Sequence of chain 1.A:
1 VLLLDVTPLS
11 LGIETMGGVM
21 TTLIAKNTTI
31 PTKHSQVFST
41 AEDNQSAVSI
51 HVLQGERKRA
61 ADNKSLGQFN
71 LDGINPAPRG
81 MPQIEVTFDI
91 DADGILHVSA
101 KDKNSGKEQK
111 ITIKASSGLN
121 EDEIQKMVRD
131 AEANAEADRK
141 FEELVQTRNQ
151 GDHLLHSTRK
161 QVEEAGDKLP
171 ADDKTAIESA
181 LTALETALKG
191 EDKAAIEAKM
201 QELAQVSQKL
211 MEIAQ

Binding-site contacts:
Ligand atom O contacts residue PHE38 of chain 1.A at 3.2 Å.
Ligand atom N contacts residue SER49 of chain 1.A at 2.4 Å (h-bond).
Ligand atom OG1 contacts residue GLN45 of chain 1.A at 3.2 Å.
Ligand atom O contacts residue SER39 of chain 1.A at 2.9 Å (h-bond).
Ligand atom NE contacts residue THR15 of chain 1.A at 3.8 Å.
Ligand atom OG1 contacts residue ALA47 of chain 1.A at 3.7 Å.
Ligand atom CA contacts residue SER49 of chain 1.A at 3.8 Å.
Ligand atom N contacts residue SER39 of chain 1.A at 2.7 Å (h-bond).
Ligand atom O contacts residue VAL48 of chain 1.A at 3.5 Å.
Ligand atom CB contacts residue ALA47 of chain 1.A at 3.5 Å (hydrophobic).
Ligand atom CB contacts residue PHE38 of chain 1.A at 3.6 Å (hydrophobic).
Ligand atom C contacts residue SER49 of chain 1.A at 3.3 Å.
Ligand atom N contacts residue GLN45 of chain 1.A at 3.6 Å (h-bond).
Ligand atom OD1 contacts residue HIS153 of chain 2.A at 3.7 Å.
Ligand atom C contacts residue SER49 of chain 1.A at 3.4 Å.
Ligand atom CA contacts residue ALA47 of chain 1.A at 3.8 Å (hydrophobic).
Ligand atom C contacts residue GLN45 of chain 1.A at 3.4 Å.
Ligand atom O contacts residue THR15 of chain 1.A at 3.5 Å.
Ligand atom O contacts residue MET16 of chain 1.A at 2.9 Å (h-bond).
Ligand atom CD2 contacts residue ALA41 of chain 1.A at 3.7 Å (hydrophobic).
Ligand atom CD1 contacts residue ARG79 of chain 1.A at 3.8 Å.
Ligand atom CD1 contacts residue THR40 of chain 1.A at 3.8 Å.
Ligand atom CD2 contacts residue ILE13 of chain 1.A at 3.7 Å (hydrophobic).
Ligand atom N contacts residue GLN146 of chain 2.A at 3.1 Å (h-bond).
Ligand atom O contacts residue ALA41 of chain 1.A at 3.2 Å (h-bond).
Ligand atom N contacts residue GLN150 of chain 2.A at 3.8 Å.
Ligand atom CA contacts residue SER39 of chain 1.A at 3.2 Å.
Ligand atom CG contacts residue THR15 of chain 1.A at 3.8 Å.
Ligand atom CD2 contacts residue GLU14 of chain 1.A at 3.2 Å.
Ligand atom CG2 contacts residue ALA47 of chain 1.A at 2.8 Å (hydrophobic).
Ligand atom C contacts residue SER39 of chain 1.A at 3.4 Å.
Ligand atom CD1 contacts residue PHE38 of chain 1.A at 3.7 Å (hydrophobic).
Ligand atom CB contacts residue ALA41 of chain 1.A at 3.8 Å (hydrophobic).
Ligand atom CA contacts residue SER49 of chain 1.A at 3.4 Å.
Ligand atom O contacts residue SER49 of chain 1.A at 3.0 Å (h-bond).
Ligand atom CD1 contacts residue ILE50 of chain 1.A at 3.7 Å (hydrophobic).
Ligand atom O contacts residue GLN45 of chain 1.A at 3.0 Å (h-bond).
Ligand atom CD2 contacts residue THR40 of chain 1.A at 3.6 Å.
Ligand atom CB contacts residue SER39 of chain 1.A at 3.7 Å.
Ligand atom CD1 contacts residue ALA41 of chain 1.A at 3.8 Å (hydrophobic).

Sequence of chain 2.A:
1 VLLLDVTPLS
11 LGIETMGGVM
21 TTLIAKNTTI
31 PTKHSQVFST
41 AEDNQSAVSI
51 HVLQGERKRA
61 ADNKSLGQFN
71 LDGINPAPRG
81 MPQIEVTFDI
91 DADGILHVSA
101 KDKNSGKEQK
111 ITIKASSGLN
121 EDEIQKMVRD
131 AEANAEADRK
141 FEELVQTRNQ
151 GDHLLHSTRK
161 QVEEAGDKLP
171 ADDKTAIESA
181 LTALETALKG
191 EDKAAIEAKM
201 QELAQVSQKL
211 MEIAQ

The protein below binds the small molecule below.
Small molecule (SMILES): CC(C)C[C@H](NC(=O)[C@H](CC(C)C)NC(=O)[C@H](CCCN=C(N)N)NC(=O)[C@@H](N)CC(N)=O)C(=O)N[C@@H](CC(C)C)C(=O)N[C@H](C(=O)NCC=O)[C@@H](C)O.O